Sequence of chain 1.A:
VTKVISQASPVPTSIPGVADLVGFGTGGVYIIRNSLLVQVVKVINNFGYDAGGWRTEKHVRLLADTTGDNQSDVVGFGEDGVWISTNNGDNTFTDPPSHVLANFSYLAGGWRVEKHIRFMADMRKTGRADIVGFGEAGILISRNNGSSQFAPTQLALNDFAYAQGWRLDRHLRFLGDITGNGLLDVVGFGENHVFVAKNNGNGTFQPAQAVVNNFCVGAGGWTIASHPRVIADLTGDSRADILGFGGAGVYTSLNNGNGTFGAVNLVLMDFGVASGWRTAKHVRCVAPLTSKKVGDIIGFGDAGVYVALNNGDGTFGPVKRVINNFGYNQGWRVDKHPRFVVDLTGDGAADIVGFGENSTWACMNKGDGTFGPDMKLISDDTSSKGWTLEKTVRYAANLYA

Binding-site contacts:
Ligand atom C4 contacts residue ASN46 of chain 1.A at 4.1 Å.
Ligand atom O7 contacts residue GLU79 of chain 1.A at 2.8 Å (salt-bridge).
Ligand atom N2 contacts residue GLY52 of chain 1.A at 2.8 Å (h-bond).
Ligand atom C3 contacts residue TRP54 of chain 1.A at 3.8 Å (hydrophobic).
Ligand atom N2 contacts residue TRP54 of chain 1.A at 3.3 Å (h-bond).
Ligand atom C8 contacts residue GLY52 of chain 1.A at 3.5 Å.
Ligand atom O1 contacts residue GLU79 of chain 1.A at 4.1 Å.
Ligand atom C8 contacts residue HIS59 of chain 1.A at 3.3 Å.
Ligand atom C7 contacts residue GLY78 of chain 1.A at 4.2 Å.
Ligand atom C6 contacts residue TRP83 of chain 1.A at 3.9 Å (hydrophobic).
Ligand atom C7 contacts residue GLY52 of chain 1.A at 3.6 Å.
Ligand atom C8 contacts residue GLY78 of chain 1.A at 4.2 Å.
Ligand atom O3 contacts residue ASN46 of chain 1.A at 2.6 Å (h-bond).
Ligand atom C2 contacts residue TRP83 of chain 1.A at 4.3 Å (hydrophobic).
Ligand atom O3 contacts residue TRP54 of chain 1.A at 3.0 Å (h-bond).
Ligand atom O1 contacts residue ASP80 of chain 1.A at 4.3 Å.
Ligand atom C2 contacts residue TRP54 of chain 1.A at 4.1 Å (hydrophobic).
Ligand atom C2 contacts residue GLY52 of chain 1.A at 3.7 Å.
Ligand atom C4 contacts residue TRP83 of chain 1.A at 4.1 Å (hydrophobic).
Ligand atom O3 contacts residue GLY52 of chain 1.A at 4.4 Å.
Ligand atom C3 contacts residue ASN46 of chain 1.A at 3.5 Å.
Ligand atom O7 contacts residue TRP83 of chain 1.A at 4.0 Å.
Ligand atom C7 contacts residue TRP54 of chain 1.A at 3.6 Å (hydrophobic).
Ligand atom C8 contacts residue TRP54 of chain 1.A at 3.5 Å (hydrophobic).
Ligand atom O4 contacts residue ASN46 of chain 1.A at 3.0 Å (h-bond).
Ligand atom O7 contacts residue TRP54 of chain 1.A at 3.9 Å.
Ligand atom C3 contacts residue GLY52 of chain 1.A at 3.9 Å.
Ligand atom C5 contacts residue TRP83 of chain 1.A at 4.3 Å (hydrophobic).
Ligand atom C8 contacts residue GLU79 of chain 1.A at 4.0 Å.
Ligand atom C1 contacts residue GLY52 of chain 1.A at 4.1 Å.
Ligand atom O5 contacts residue TRP83 of chain 1.A at 4.0 Å.
Ligand atom O7 contacts residue GLY78 of chain 1.A at 3.4 Å.
Ligand atom C8 contacts residue GLY53 of chain 1.A at 3.9 Å.
Ligand atom C7 contacts residue GLU79 of chain 1.A at 3.7 Å.

The protein below binds the small molecule below.
Small molecule (SMILES): CC(=O)N[C@@H]1[C@@H](O)[C@H](O)[C@@H](CO)O[C@H]1O